The small molecule below binds the protein below.
Small molecule (SMILES): CC(=O)N[C@H]1[C@H](O[C@H]2[C@H](O)[C@@H](NC(C)=O)CO[C@@H]2CO)O[C@H](CO)[C@@H](O[C@@H]2O[C@H](CO)[C@@H](O)[C@H](O)[C@H]2NC(C)=O)[C@@H]1O

Binding-site contacts:
Ligand atom O5 contacts residue ASN877 of chain 1.A at 4.2 Å.
Ligand atom O5 contacts residue ASN603 of chain 1.A at 2.5 Å (h-bond).
Ligand atom C1 contacts residue ASN603 of chain 1.A at 1.5 Å.
Ligand atom C8 contacts residue LYS606 of chain 1.A at 3.1 Å.
Ligand atom C7 contacts residue ASN877 of chain 1.A at 2.9 Å.
Ligand atom O6 contacts residue TRP874 of chain 1.A at 3.2 Å.
Ligand atom C8 contacts residue ASN877 of chain 1.A at 3.4 Å.
Ligand atom C4 contacts residue ASN603 of chain 1.A at 4.3 Å.
Ligand atom O7 contacts residue ASN603 of chain 1.A at 4.2 Å.
Ligand atom C2 contacts residue ASN877 of chain 1.A at 3.5 Å.
Ligand atom C5 contacts residue ASN603 of chain 1.A at 3.7 Å.
Ligand atom C7 contacts residue ASP562 of chain 1.A at 4.1 Å.
Ligand atom C8 contacts residue LEU878 of chain 1.A at 4.0 Å (hydrophobic).
Ligand atom O6 contacts residue LYS606 of chain 1.A at 3.9 Å.
Ligand atom O5 contacts residue TRP874 of chain 1.A at 3.8 Å.
Ligand atom O5 contacts residue LYS599 of chain 1.A at 4.0 Å.
Ligand atom O3 contacts residue LYS606 of chain 1.A at 3.8 Å.
Ligand atom N2 contacts residue ASP562 of chain 1.A at 3.7 Å.
Ligand atom O7 contacts residue ASP562 of chain 1.A at 3.6 Å.
Ligand atom C1 contacts residue LYS599 of chain 1.A at 4.2 Å.
Ligand atom C6 contacts residue LYS599 of chain 1.A at 3.7 Å.
Ligand atom N2 contacts residue ASN877 of chain 1.A at 3.0 Å (h-bond).
Ligand atom O6 contacts residue ASN877 of chain 1.A at 4.2 Å.
Ligand atom C3 contacts residue ASN603 of chain 1.A at 3.8 Å.
Ligand atom O7 contacts residue THR566 of chain 1.A at 3.9 Å.
Ligand atom C6 contacts residue ASN877 of chain 1.A at 3.8 Å.
Ligand atom O6 contacts residue LEU878 of chain 1.A at 4.3 Å.
Ligand atom N2 contacts residue ASN603 of chain 1.A at 2.7 Å (h-bond).
Ligand atom C8 contacts residue ASN603 of chain 1.A at 3.4 Å.
Ligand atom O7 contacts residue LEU879 of chain 1.A at 4.1 Å.
Ligand atom C4 contacts residue ASN877 of chain 1.A at 4.2 Å.
Ligand atom O6 contacts residue LYS599 of chain 1.A at 4.0 Å.
Ligand atom O7 contacts residue ASN877 of chain 1.A at 3.1 Å (h-bond).
Ligand atom C2 contacts residue ASN603 of chain 1.A at 2.4 Å.
Ligand atom C6 contacts residue TRP874 of chain 1.A at 4.3 Å (hydrophobic).
Ligand atom C1 contacts residue ASN877 of chain 1.A at 4.0 Å.
Ligand atom C7 contacts residue ASN603 of chain 1.A at 3.3 Å.
Ligand atom C2 contacts residue LYS606 of chain 1.A at 4.2 Å.
Ligand atom O4 contacts residue ASN877 of chain 1.A at 3.3 Å (h-bond).
Ligand atom C5 contacts residue ASN877 of chain 1.A at 4.2 Å.

Sequence of chain 1.A:
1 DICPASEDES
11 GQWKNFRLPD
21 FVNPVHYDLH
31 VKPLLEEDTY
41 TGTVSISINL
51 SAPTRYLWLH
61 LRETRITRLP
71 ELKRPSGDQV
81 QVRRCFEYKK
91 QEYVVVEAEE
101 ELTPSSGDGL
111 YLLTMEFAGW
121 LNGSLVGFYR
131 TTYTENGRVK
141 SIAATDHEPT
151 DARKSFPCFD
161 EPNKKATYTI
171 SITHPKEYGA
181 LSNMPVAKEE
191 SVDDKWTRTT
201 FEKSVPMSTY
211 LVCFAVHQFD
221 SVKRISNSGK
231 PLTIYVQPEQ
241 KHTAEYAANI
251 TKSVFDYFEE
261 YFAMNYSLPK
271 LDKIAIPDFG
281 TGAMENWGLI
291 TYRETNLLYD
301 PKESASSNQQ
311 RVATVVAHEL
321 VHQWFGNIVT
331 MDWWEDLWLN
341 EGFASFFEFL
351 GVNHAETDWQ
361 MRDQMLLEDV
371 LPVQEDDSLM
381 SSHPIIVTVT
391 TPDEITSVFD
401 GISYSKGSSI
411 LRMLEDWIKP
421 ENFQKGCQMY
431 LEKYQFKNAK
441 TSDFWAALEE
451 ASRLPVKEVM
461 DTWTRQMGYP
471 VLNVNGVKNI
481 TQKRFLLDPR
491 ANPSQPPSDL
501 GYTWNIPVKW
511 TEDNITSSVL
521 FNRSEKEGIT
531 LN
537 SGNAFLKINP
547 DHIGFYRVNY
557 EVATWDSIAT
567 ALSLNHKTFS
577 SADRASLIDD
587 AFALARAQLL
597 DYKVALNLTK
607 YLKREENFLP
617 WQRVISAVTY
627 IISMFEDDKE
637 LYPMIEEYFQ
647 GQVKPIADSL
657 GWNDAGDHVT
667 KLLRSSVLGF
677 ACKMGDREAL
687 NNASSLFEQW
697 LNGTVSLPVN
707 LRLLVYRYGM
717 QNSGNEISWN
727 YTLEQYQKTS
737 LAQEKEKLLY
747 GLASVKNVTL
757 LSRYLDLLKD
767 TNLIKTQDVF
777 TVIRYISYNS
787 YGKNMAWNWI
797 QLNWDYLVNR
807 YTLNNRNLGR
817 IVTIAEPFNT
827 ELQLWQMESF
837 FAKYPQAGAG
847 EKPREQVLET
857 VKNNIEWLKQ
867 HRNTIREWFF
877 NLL